Sequence of chain 3.A:
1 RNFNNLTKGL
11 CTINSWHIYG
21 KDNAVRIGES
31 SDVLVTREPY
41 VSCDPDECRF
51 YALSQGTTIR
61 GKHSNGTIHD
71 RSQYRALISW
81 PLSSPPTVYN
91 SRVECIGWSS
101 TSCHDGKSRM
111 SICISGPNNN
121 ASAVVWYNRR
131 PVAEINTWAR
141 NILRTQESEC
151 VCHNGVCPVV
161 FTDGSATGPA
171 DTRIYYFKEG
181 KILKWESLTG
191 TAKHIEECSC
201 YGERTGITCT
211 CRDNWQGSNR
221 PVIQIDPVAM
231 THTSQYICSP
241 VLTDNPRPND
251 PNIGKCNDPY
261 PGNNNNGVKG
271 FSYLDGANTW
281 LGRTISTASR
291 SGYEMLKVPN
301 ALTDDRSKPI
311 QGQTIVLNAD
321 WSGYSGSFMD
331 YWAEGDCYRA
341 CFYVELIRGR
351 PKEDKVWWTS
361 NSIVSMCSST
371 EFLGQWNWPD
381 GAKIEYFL

A protein and the small-molecule ligand that binds it are described below.
Small molecule (SMILES): CC(=O)N[C@@H]1[C@@H](O)[C@H](O)[C@@H](CO)O[C@H]1O

Binding-site contacts:
Ligand atom O3 contacts residue ASN2 of chain 3.A at 3.4 Å (h-bond).
Ligand atom O7 contacts residue ASN5 of chain 3.A at 4.1 Å.
Ligand atom C4 contacts residue ASN154 of chain 3.A at 4.5 Å.
Ligand atom C1 contacts residue PHE3 of chain 3.A at 4.0 Å (hydrophobic).
Ligand atom C2 contacts residue ASN5 of chain 3.A at 2.5 Å.
Ligand atom C8 contacts residue ASN2 of chain 3.A at 3.7 Å.
Ligand atom N2 contacts residue ASN2 of chain 3.A at 4.0 Å.
Ligand atom N2 contacts residue PHE3 of chain 3.A at 2.8 Å (h-bond).
Ligand atom C8 contacts residue PHE3 of chain 3.A at 3.4 Å (hydrophobic).
Ligand atom C3 contacts residue ASN2 of chain 3.A at 4.3 Å.
Ligand atom C7 contacts residue PHE3 of chain 3.A at 3.6 Å (hydrophobic).
Ligand atom C7 contacts residue ASN2 of chain 3.A at 3.9 Å.
Ligand atom C3 contacts residue ASN5 of chain 3.A at 3.8 Å.
Ligand atom C1 contacts residue ASN154 of chain 3.A at 4.0 Å.
Ligand atom C1 contacts residue ASN5 of chain 3.A at 1.4 Å.
Ligand atom O5 contacts residue ASN154 of chain 3.A at 3.7 Å.
Ligand atom C5 contacts residue ASN5 of chain 3.A at 3.7 Å.
Ligand atom C3 contacts residue PHE3 of chain 3.A at 4.5 Å (hydrophobic).
Ligand atom C5 contacts residue ASN154 of chain 3.A at 3.4 Å.
Ligand atom C4 contacts residue ASN5 of chain 3.A at 4.2 Å.
Ligand atom N2 contacts residue ASN5 of chain 3.A at 3.0 Å (h-bond).
Ligand atom C2 contacts residue PHE3 of chain 3.A at 3.8 Å (hydrophobic).
Ligand atom C6 contacts residue ASN154 of chain 3.A at 3.8 Å.
Ligand atom O5 contacts residue ASN5 of chain 3.A at 2.4 Å (h-bond).
Ligand atom C7 contacts residue ASN5 of chain 3.A at 3.7 Å.